This small molecule binds to this protein.
Small molecule (SMILES): O=S(=O)(Oc1ccc(Br)cc1)c1ccc(-c2ccc(O)cc2)c(-c2ccc(O)cc2)c1

Sequence of chain 1.B:
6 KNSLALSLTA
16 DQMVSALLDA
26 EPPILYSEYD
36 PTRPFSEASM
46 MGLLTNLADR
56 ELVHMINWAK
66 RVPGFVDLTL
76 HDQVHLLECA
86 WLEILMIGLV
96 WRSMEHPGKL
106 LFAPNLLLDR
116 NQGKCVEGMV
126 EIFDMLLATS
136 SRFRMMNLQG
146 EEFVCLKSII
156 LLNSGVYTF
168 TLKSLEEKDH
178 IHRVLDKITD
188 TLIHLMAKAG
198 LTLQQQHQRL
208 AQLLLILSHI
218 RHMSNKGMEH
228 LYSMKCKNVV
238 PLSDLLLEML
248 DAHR

Binding-site contacts:
Ligand atom BR1 contacts residue MET45 of chain 1.B at 3.8 Å.
Ligand atom BR1 contacts residue PHE128 of chain 1.B at 3.4 Å.
Ligand atom C06 contacts residue LEU49 of chain 1.B at 3.9 Å (hydrophobic).
Ligand atom C26 contacts residue LEU94 of chain 1.B at 3.8 Å (hydrophobic).
Ligand atom C18 contacts residue MET124 of chain 1.B at 3.7 Å (hydrophobic).
Ligand atom C13 contacts residue MET124 of chain 1.B at 3.4 Å (hydrophobic).
Ligand atom C14 contacts residue MET46 of chain 1.B at 3.4 Å (hydrophobic).
Ligand atom C05 contacts residue LEU49 of chain 1.B at 3.9 Å (hydrophobic).
Ligand atom C15 contacts residue MET124 of chain 1.B at 3.8 Å (hydrophobic).
Ligand atom C30 contacts residue GLU56 of chain 1.B at 3.8 Å.
Ligand atom C18 contacts residue PHE128 of chain 1.B at 3.4 Å (hydrophobic).
Ligand atom O01 contacts residue ALA53 of chain 1.B at 3.7 Å.
Ligand atom O29 contacts residue ARG97 of chain 1.B at 3.6 Å (salt-bridge).
Ligand atom O29 contacts residue GLU56 of chain 1.B at 2.3 Å (salt-bridge).
Ligand atom C06 contacts residue MET46 of chain 1.B at 3.9 Å (hydrophobic).
Ligand atom C14 contacts residue MET124 of chain 1.B at 3.5 Å (hydrophobic).
Ligand atom BR1 contacts residue LEU113 of chain 1.B at 3.8 Å.
Ligand atom O01 contacts residue LEU243 of chain 1.B at 3.1 Å.
Ligand atom C22 contacts residue LEU131 of chain 1.B at 3.8 Å (hydrophobic).
Ligand atom C04 contacts residue LEU87 of chain 1.B at 3.8 Å (hydrophobic).
Ligand atom O20 contacts residue ILE127 of chain 1.B at 3.0 Å.
Ligand atom C03 contacts residue LEU228 of chain 1.B at 3.8 Å (hydrophobic).
Ligand atom C06 contacts residue LEU228 of chain 1.B at 3.9 Å (hydrophobic).
Ligand atom O12 contacts residue HIS227 of chain 1.B at 3.7 Å.
Ligand atom C28 contacts residue GLU56 of chain 1.B at 3.4 Å.
Ligand atom C03 contacts residue ALA53 of chain 1.B at 3.5 Å (hydrophobic).
Ligand atom C05 contacts residue THR50 of chain 1.B at 3.5 Å.
Ligand atom O01 contacts residue THR50 of chain 1.B at 3.3 Å.
Ligand atom C15 contacts residue LEU49 of chain 1.B at 3.5 Å (hydrophobic).
Ligand atom C04 contacts residue LEU228 of chain 1.B at 3.9 Å (hydrophobic).
Ligand atom C15 contacts residue MET46 of chain 1.B at 3.7 Å (hydrophobic).
Ligand atom O21 contacts residue GLY224 of chain 1.B at 3.3 Å.
Ligand atom O21 contacts residue ILE127 of chain 1.B at 3.6 Å.
Ligand atom C19 contacts residue MET124 of chain 1.B at 3.5 Å (hydrophobic).
Ligand atom C02 contacts residue THR50 of chain 1.B at 3.9 Å.
Ligand atom BR1 contacts residue GLY118 of chain 1.B at 3.7 Å.
Ligand atom C05 contacts residue LEU228 of chain 1.B at 3.9 Å (hydrophobic).
Ligand atom C02 contacts residue ALA53 of chain 1.B at 3.7 Å (hydrophobic).
Ligand atom O21 contacts residue HIS227 of chain 1.B at 3.7 Å.
Ligand atom C27 contacts residue LEU90 of chain 1.B at 3.4 Å (hydrophobic).